Sequence of chain 1.D:
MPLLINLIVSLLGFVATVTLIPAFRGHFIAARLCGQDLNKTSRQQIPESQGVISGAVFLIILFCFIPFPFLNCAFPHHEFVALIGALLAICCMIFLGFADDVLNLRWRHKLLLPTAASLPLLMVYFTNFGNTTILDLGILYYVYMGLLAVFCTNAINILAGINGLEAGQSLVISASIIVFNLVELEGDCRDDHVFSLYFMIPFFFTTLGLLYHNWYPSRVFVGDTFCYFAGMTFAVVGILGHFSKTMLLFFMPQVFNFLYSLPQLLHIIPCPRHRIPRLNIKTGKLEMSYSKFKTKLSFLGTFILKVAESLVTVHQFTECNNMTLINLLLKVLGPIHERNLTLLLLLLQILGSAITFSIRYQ

Binding-site contacts:
Ligand atom O23 contacts residue GLU56 of chain 1.D at 3.7 Å.
Ligand atom C24 contacts residue PHE179 of chain 1.D at 3.4 Å (hydrophobic).
Ligand atom O28 contacts residue ILE190 of chain 1.D at 3.8 Å.
Ligand atom O36 contacts residue ASN185 of chain 1.D at 3.7 Å.
Ligand atom O39 contacts residue GLY189 of chain 1.D at 3.8 Å.
Ligand atom C4 contacts residue TRP122 of chain 1.D at 3.3 Å (hydrophobic).
Ligand atom O10 contacts residue LYS125 of chain 1.D at 3.4 Å (salt-bridge).
Ligand atom O12 contacts residue ASN119 of chain 1.D at 3.7 Å.
Ligand atom C48 contacts residue LEU293 of chain 1.D at 3.6 Å (hydrophobic).
Ligand atom C5 contacts residue LYS125 of chain 1.D at 3.8 Å.
Ligand atom O21 contacts residue GLN44 of chain 1.D at 3.6 Å.
Ligand atom C24 contacts residue PHE286 of chain 1.D at 3.7 Å (hydrophobic).
Ligand atom O28 contacts residue PHE249 of chain 1.D at 3.5 Å.
Ligand atom C38 contacts residue GLY189 of chain 1.D at 3.8 Å.
Ligand atom O10 contacts residue ASP252 of chain 1.D at 3.5 Å (salt-bridge).
Ligand atom O6 contacts residue ASN185 of chain 1.D at 3.0 Å (h-bond).
Ligand atom N29 contacts residue ASP45 of chain 1.D at 3.5 Å (salt-bridge).
Ligand atom O31 contacts residue GLN44 of chain 1.D at 3.2 Å (h-bond).
Ligand atom C10 contacts residue LEU126 of chain 1.D at 3.5 Å (hydrophobic).
Ligand atom C27 contacts residue GLY189 of chain 1.D at 3.7 Å.
Ligand atom C4 contacts residue LYS125 of chain 1.D at 3.7 Å.
Ligand atom O41 contacts residue ARG303 of chain 1.D at 3.5 Å (salt-bridge).
Ligand atom C11 contacts residue ASP252 of chain 1.D at 3.5 Å.
Ligand atom C27 contacts residue PHE249 of chain 1.D at 3.6 Å (hydrophobic).
Ligand atom O28 contacts residue ASN191 of chain 1.D at 2.9 Å (h-bond).
Ligand atom C3 contacts residue ILE186 of chain 1.D at 3.8 Å (hydrophobic).
Ligand atom C2 contacts residue TRP122 of chain 1.D at 3.4 Å (hydrophobic).
Ligand atom O39 contacts residue ALA188 of chain 1.D at 3.1 Å.
Ligand atom O28 contacts residue GLY189 of chain 1.D at 3.8 Å.
Ligand atom C12 contacts residue LEU126 of chain 1.D at 3.3 Å (hydrophobic).
Ligand atom C38 contacts residue ALA188 of chain 1.D at 3.6 Å (hydrophobic).
Ligand atom O10 contacts residue ASN119 of chain 1.D at 2.5 Å (h-bond).
Ligand atom C46 contacts residue ARG303 of chain 1.D at 3.7 Å.
Ligand atom O31 contacts residue LEU46 of chain 1.D at 3.0 Å (h-bond).
Ligand atom O41 contacts residue ILE304 of chain 1.D at 3.4 Å.
Ligand atom O43 contacts residue ARG303 of chain 1.D at 3.5 Å (salt-bridge).
Ligand atom C48 contacts residue TRP122 of chain 1.D at 3.2 Å (hydrophobic).
Ligand atom C9 contacts residue ASP252 of chain 1.D at 3.3 Å.
Ligand atom O47 contacts residue ARG303 of chain 1.D at 2.7 Å (salt-bridge).
Ligand atom N29 contacts residue GLY189 of chain 1.D at 3.5 Å (h-bond).

This small molecule binds to this protein.
Small molecule (SMILES): CC(=O)N[C@H]1[C@@H](O[C@@H]2O[C@H](C[C@@H](O)[C@H]3O[C@@H](n4ccc(=O)[nH]c4=O)[C@H](O)[C@@H]3O)[C@H](O)[C@H](O)[C@H]2NC(=O)C=CCCCCCCCCC(C)C)O[C@H](CO)[C@@H](O)[C@@H]1O